Sequence of chain 1.C:
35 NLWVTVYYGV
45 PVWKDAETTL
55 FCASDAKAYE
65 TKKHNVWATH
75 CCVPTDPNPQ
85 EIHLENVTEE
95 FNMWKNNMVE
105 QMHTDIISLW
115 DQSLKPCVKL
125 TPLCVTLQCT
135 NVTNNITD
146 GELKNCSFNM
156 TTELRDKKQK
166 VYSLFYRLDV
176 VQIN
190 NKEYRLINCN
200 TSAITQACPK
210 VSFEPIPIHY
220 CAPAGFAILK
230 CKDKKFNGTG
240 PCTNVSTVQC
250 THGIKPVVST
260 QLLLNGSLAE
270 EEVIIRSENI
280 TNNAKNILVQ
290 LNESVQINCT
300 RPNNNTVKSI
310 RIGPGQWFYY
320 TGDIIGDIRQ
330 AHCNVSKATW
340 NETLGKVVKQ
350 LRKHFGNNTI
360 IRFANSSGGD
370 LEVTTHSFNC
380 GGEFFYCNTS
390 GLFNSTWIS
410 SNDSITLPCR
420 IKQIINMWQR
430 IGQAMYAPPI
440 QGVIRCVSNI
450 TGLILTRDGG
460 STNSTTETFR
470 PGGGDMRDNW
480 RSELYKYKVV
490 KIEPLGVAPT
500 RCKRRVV

Binding-site contacts:
Ligand atom O7 contacts residue PHE153 of chain 1.C at 3.7 Å.
Ligand atom C3 contacts residue ASN154 of chain 1.C at 3.8 Å.
Ligand atom N2 contacts residue LYS165 of chain 1.C at 4.3 Å.
Ligand atom C1 contacts residue ASN154 of chain 1.C at 1.5 Å.
Ligand atom C2 contacts residue ASN154 of chain 1.C at 2.5 Å.
Ligand atom C8 contacts residue LYS165 of chain 1.C at 3.9 Å.
Ligand atom C8 contacts residue PHE153 of chain 1.C at 3.5 Å (hydrophobic).
Ligand atom C4 contacts residue ASN154 of chain 1.C at 4.2 Å.
Ligand atom O7 contacts residue GLN132 of chain 1.C at 4.3 Å.
Ligand atom C7 contacts residue PHE153 of chain 1.C at 3.9 Å (hydrophobic).
Ligand atom C5 contacts residue ASN154 of chain 1.C at 3.7 Å.
Ligand atom C7 contacts residue SER152 of chain 1.C at 4.5 Å.
Ligand atom C8 contacts residue SER152 of chain 1.C at 3.8 Å.
Ligand atom O5 contacts residue ASN154 of chain 1.C at 2.4 Å (h-bond).
Ligand atom O7 contacts residue SER152 of chain 1.C at 3.9 Å.
Ligand atom O7 contacts residue ASN154 of chain 1.C at 4.0 Å.
Ligand atom C8 contacts residue ASN154 of chain 1.C at 3.7 Å.
Ligand atom C7 contacts residue ASN154 of chain 1.C at 3.4 Å.
Ligand atom N2 contacts residue ASN154 of chain 1.C at 2.7 Å (h-bond).

A small-molecule ligand and the protein it binds are described below.
Small molecule (SMILES): CC(=O)N[C@@H]1[C@@H](O)[C@H](O)[C@@H](CO)O[C@H]1O